Binding-site contacts:
Ligand atom N06 contacts residue NI1 of chain 1.C at 2.2 Å (h-bond).
Ligand atom C04 contacts residue ASN220 of chain 1.A at 3.9 Å.
Ligand atom C05 contacts residue NI1 of chain 1.C at 3.3 Å.
Ligand atom C13 contacts residue ASP157 of chain 1.A at 3.7 Å.
Ligand atom C11 contacts residue LYS263 of chain 1.A at 3.3 Å.
Ligand atom O01 contacts residue ASN220 of chain 1.A at 3.7 Å.
Ligand atom C07 contacts residue NI1 of chain 1.C at 2.9 Å.
Ligand atom N19 contacts residue HIS210 of chain 1.A at 2.8 Å (h-bond).
Ligand atom C18 contacts residue GLU212 of chain 1.A at 2.9 Å.
Ligand atom C10 contacts residue LYS263 of chain 1.A at 3.2 Å.
Ligand atom C02 contacts residue TYR154 of chain 1.A at 3.2 Å (hydrophobic).
Ligand atom C02 contacts residue PHE207 of chain 1.A at 3.6 Å (hydrophobic).
Ligand atom C18 contacts residue NI1 of chain 1.C at 3.1 Å.
Ligand atom N19 contacts residue NI1 of chain 1.C at 2.1 Å (h-bond).
Ligand atom C14 contacts residue ASP157 of chain 1.A at 3.4 Å.
Ligand atom C02 contacts residue LYS228 of chain 1.A at 3.8 Å.
Ligand atom O16 contacts residue LYS263 of chain 1.A at 3.3 Å.
Ligand atom C04 contacts residue PHE207 of chain 1.A at 3.4 Å (hydrophobic).
Ligand atom O01 contacts residue TYR154 of chain 1.A at 3.2 Å (h-bond).
Ligand atom C08 contacts residue HIS210 of chain 1.A at 3.1 Å.
Ligand atom O01 contacts residue PHE207 of chain 1.A at 3.8 Å.
Ligand atom C07 contacts residue HIS210 of chain 1.A at 3.5 Å.
Ligand atom C08 contacts residue NI1 of chain 1.C at 2.8 Å.
Ligand atom C18 contacts residue LYS263 of chain 1.A at 3.4 Å.
Ligand atom C05 contacts residue HIS298 of chain 1.A at 3.7 Å.
Ligand atom N06 contacts residue HIS210 of chain 1.A at 3.3 Å (h-bond).
Ligand atom O21 contacts residue TYR154 of chain 1.A at 2.5 Å (h-bond).
Ligand atom C05 contacts residue PHE207 of chain 1.A at 3.6 Å (hydrophobic).
Ligand atom O21 contacts residue PHE207 of chain 1.A at 3.8 Å.
Ligand atom C04 contacts residue TRP230 of chain 1.A at 3.8 Å (hydrophobic).
Ligand atom N06 contacts residue HIS298 of chain 1.A at 3.4 Å (h-bond).
Ligand atom C05 contacts residue TRP230 of chain 1.A at 3.5 Å (hydrophobic).
Ligand atom N15 contacts residue ASP157 of chain 1.A at 2.7 Å (salt-bridge).
Ligand atom N19 contacts residue GLU212 of chain 1.A at 3.1 Å (salt-bridge).
Ligand atom C03 contacts residue PHE207 of chain 1.A at 3.7 Å (hydrophobic).
Ligand atom C09 contacts residue TYR199 of chain 1.A at 3.7 Å (hydrophobic).
Ligand atom O21 contacts residue TYR199 of chain 1.A at 3.7 Å.
Ligand atom O01 contacts residue LYS228 of chain 1.A at 2.7 Å (salt-bridge).
Ligand atom C17 contacts residue LYS263 of chain 1.A at 3.1 Å.
Ligand atom C18 contacts residue HIS210 of chain 1.A at 3.4 Å.

A small-molecule ligand and the protein it binds are described below.
Small molecule (SMILES): NCCNC(=O)c1ccnc(-c2cc(C(=O)O)ccn2)c1

Sequence of chain 1.A:
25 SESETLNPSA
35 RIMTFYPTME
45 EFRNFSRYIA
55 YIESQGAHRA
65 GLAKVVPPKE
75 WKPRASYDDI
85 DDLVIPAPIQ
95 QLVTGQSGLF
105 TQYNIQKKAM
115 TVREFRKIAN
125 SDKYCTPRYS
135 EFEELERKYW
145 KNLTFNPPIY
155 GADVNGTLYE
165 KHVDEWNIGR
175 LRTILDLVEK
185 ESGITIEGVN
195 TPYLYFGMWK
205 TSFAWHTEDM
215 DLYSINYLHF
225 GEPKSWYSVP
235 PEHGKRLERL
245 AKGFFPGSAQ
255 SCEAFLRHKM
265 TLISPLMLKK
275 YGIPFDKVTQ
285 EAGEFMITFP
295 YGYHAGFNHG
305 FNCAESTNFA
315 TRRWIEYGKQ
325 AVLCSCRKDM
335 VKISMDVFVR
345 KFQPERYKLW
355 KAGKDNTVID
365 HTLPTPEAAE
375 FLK